Sequence of chain 1.B:
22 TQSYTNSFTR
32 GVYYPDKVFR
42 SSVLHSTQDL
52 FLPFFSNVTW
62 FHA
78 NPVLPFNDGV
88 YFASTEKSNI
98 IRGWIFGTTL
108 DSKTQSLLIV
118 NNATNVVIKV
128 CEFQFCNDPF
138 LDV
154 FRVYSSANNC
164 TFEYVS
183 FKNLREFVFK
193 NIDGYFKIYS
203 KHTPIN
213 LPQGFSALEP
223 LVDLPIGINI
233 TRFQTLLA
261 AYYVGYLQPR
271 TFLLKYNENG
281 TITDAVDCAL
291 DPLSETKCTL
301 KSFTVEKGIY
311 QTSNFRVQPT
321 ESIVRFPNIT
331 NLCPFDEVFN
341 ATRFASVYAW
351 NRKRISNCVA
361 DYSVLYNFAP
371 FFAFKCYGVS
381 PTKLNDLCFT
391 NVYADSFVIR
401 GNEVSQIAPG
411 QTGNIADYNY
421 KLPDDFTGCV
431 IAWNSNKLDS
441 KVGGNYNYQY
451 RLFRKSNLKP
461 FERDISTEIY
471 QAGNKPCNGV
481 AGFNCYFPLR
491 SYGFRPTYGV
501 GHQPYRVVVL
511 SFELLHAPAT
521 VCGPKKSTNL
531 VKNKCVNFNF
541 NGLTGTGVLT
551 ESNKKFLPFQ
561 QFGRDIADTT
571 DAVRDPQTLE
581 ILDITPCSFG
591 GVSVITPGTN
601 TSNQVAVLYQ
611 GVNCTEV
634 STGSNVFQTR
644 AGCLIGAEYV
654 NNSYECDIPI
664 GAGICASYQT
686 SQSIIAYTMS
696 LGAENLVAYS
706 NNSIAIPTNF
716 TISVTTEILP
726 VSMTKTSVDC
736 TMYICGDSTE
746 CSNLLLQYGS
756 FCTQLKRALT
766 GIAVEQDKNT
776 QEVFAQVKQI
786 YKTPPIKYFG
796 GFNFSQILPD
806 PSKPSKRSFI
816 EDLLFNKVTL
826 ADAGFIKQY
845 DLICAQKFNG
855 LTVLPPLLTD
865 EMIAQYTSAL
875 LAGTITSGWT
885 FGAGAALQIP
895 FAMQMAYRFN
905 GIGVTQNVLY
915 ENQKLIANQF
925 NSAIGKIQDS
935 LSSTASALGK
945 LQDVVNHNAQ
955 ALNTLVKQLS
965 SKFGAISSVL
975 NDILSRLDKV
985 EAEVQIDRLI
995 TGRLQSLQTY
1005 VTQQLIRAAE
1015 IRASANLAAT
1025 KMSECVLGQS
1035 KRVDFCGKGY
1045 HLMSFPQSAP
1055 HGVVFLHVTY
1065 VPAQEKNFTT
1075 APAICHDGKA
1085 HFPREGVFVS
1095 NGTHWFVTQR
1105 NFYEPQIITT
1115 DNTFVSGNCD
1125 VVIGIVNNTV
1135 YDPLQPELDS

Binding-site contacts:
Ligand atom O5 contacts residue ASN279 of chain 1.B at 2.4 Å (h-bond).
Ligand atom C8 contacts residue GLU278 of chain 1.B at 3.4 Å.
Ligand atom O7 contacts residue ASN277 of chain 1.B at 4.4 Å.
Ligand atom C8 contacts residue ASN277 of chain 1.B at 3.3 Å.
Ligand atom C2 contacts residue ASN279 of chain 1.B at 2.5 Å.
Ligand atom C5 contacts residue ASN279 of chain 1.B at 3.7 Å.
Ligand atom N2 contacts residue ASN279 of chain 1.B at 2.9 Å (h-bond).
Ligand atom C7 contacts residue ASN277 of chain 1.B at 3.8 Å.
Ligand atom C4 contacts residue ASN279 of chain 1.B at 4.2 Å.
Ligand atom C7 contacts residue ASN279 of chain 1.B at 4.0 Å.
Ligand atom C3 contacts residue ASN279 of chain 1.B at 3.8 Å.
Ligand atom C1 contacts residue ASN279 of chain 1.B at 1.4 Å.
Ligand atom N2 contacts residue ASN277 of chain 1.B at 4.2 Å.

This small molecule binds to this protein.
Small molecule (SMILES): CC(=O)N[C@@H]1[C@@H](O)[C@H](O)[C@@H](CO)O[C@H]1O